Sequence of chain 10.A:
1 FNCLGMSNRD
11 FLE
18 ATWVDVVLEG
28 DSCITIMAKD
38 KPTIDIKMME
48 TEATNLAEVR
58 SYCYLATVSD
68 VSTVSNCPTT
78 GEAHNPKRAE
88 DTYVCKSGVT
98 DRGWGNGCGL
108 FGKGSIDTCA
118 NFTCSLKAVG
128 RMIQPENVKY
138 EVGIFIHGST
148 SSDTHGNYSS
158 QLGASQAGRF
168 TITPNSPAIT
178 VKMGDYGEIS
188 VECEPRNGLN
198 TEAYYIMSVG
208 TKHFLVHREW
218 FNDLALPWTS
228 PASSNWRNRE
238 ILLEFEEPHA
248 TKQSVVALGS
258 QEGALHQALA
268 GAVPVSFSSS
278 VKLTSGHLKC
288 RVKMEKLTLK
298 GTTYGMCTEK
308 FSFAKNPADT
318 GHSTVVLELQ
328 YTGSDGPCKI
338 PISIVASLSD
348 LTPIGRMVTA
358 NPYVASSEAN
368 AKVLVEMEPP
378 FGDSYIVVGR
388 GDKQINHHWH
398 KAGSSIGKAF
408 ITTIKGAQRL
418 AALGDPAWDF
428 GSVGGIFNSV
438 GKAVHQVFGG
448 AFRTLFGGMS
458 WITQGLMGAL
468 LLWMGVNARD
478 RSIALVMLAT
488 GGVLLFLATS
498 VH

Binding-site contacts:
Ligand atom O7 contacts residue ASN154 of chain 10.A at 3.6 Å.
Ligand atom O5 contacts residue ASN154 of chain 10.A at 2.4 Å (h-bond).
Ligand atom C2 contacts residue SER156 of chain 10.A at 4.3 Å.
Ligand atom C2 contacts residue ASN154 of chain 10.A at 2.5 Å.
Ligand atom N2 contacts residue ASN154 of chain 10.A at 3.0 Å (h-bond).
Ligand atom C5 contacts residue SER156 of chain 10.A at 3.9 Å.
Ligand atom C7 contacts residue ASN154 of chain 10.A at 3.4 Å.
Ligand atom N2 contacts residue SER156 of chain 10.A at 4.2 Å.
Ligand atom C1 contacts residue SER156 of chain 10.A at 3.3 Å.
Ligand atom C8 contacts residue ASN154 of chain 10.A at 3.9 Å.
Ligand atom C5 contacts residue ASN154 of chain 10.A at 3.6 Å.
Ligand atom O5 contacts residue SER156 of chain 10.A at 3.9 Å.
Ligand atom C1 contacts residue ASN154 of chain 10.A at 1.4 Å.
Ligand atom C3 contacts residue ASN154 of chain 10.A at 3.9 Å.
Ligand atom C4 contacts residue ASN154 of chain 10.A at 4.2 Å.

This protein binds this small molecule.
Small molecule (SMILES): CC(=O)N[C@@H]1[C@@H](O)[C@H](O)[C@@H](CO)O[C@H]1O